A protein and the small-molecule ligand that binds it are described below.
Small molecule (SMILES): CC(=O)N[C@@H]1[C@@H](O)[C@H](O)[C@@H](CO)O[C@H]1O

Binding-site contacts:
Ligand atom C8 contacts residue ASN61 of chain 1.B at 4.3 Å.
Ligand atom C5 contacts residue TYR28 of chain 1.B at 4.3 Å (hydrophobic).
Ligand atom C2 contacts residue ASN61 of chain 1.B at 2.5 Å.
Ligand atom O5 contacts residue ASN61 of chain 1.B at 2.4 Å (h-bond).
Ligand atom C7 contacts residue ASN61 of chain 1.B at 3.1 Å.
Ligand atom C1 contacts residue ASN61 of chain 1.B at 1.4 Å.
Ligand atom C3 contacts residue ASN61 of chain 1.B at 3.8 Å.
Ligand atom O6 contacts residue TYR28 of chain 1.B at 3.1 Å.
Ligand atom O5 contacts residue TYR28 of chain 1.B at 3.2 Å.
Ligand atom C5 contacts residue ASN61 of chain 1.B at 3.7 Å.
Ligand atom C4 contacts residue ASN61 of chain 1.B at 4.2 Å.
Ligand atom N2 contacts residue ASN61 of chain 1.B at 2.9 Å (h-bond).
Ligand atom O7 contacts residue ASN61 of chain 1.B at 2.9 Å (h-bond).
Ligand atom C1 contacts residue TYR28 of chain 1.B at 4.0 Å (hydrophobic).
Ligand atom C6 contacts residue TYR28 of chain 1.B at 4.0 Å (hydrophobic).

Sequence of chain 1.B:
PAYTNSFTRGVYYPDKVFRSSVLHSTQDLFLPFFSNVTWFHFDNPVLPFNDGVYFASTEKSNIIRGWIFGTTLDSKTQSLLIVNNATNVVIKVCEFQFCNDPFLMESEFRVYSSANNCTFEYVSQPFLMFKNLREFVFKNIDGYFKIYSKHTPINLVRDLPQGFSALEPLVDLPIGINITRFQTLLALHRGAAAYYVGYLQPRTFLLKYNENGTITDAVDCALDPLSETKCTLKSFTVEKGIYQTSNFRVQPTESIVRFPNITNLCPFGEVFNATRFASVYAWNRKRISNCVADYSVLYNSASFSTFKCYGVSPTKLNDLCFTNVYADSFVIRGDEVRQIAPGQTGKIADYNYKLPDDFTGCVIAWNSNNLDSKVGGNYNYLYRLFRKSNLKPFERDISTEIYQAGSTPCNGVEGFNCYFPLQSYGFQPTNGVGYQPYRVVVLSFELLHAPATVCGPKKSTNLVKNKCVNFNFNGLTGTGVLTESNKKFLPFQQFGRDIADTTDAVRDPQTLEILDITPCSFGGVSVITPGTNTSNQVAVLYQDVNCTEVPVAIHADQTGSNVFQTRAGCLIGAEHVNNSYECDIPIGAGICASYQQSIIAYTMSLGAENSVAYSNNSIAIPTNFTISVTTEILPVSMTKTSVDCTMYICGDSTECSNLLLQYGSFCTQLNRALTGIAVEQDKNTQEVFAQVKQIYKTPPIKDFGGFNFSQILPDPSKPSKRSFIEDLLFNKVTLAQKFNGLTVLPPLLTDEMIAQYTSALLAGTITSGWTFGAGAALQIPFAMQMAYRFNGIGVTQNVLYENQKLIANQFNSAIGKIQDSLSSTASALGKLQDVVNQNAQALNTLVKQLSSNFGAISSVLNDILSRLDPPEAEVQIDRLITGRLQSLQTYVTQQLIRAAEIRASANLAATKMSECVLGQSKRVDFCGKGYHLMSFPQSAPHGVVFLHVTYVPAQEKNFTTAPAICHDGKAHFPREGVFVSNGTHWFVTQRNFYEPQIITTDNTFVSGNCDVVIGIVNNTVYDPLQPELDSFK